Sequence of chain 1.B:
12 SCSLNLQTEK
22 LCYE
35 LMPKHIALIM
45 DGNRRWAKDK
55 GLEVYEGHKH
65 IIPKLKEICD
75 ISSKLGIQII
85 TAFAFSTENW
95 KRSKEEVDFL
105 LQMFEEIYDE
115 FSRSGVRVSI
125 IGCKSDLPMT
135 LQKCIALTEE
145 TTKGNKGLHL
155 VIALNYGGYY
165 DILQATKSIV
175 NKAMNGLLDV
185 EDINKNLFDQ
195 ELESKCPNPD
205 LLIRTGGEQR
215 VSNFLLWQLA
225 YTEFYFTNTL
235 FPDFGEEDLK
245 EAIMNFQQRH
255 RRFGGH

Binding-site contacts:
Ligand atom C10 contacts residue MET44 of chain 1.A at 3.2 Å (hydrophobic).
Ligand atom O2 contacts residue GLY46 of chain 1.A at 3.7 Å.
Ligand atom O8 contacts residue IPE1 of chain 1.D at 3.1 Å (h-bond).
Ligand atom O7 contacts residue ARG96 of chain 1.A at 2.9 Å (salt-bridge).
Ligand atom C14 contacts residue ASN47 of chain 1.A at 3.8 Å.
Ligand atom O5 contacts residue ASP45 of chain 1.A at 2.8 Å (salt-bridge).
Ligand atom O5 contacts residue GLY46 of chain 1.A at 3.8 Å.
Ligand atom C12 contacts residue IPE1 of chain 1.D at 3.6 Å.
Ligand atom C13 contacts residue ALA88 of chain 1.A at 3.4 Å (hydrophobic).
Ligand atom P1 contacts residue ARG49 of chain 1.A at 3.6 Å.
Ligand atom S9 contacts residue MET44 of chain 1.A at 3.4 Å (h-bond).
Ligand atom O5 contacts residue MG1 of chain 1.E at 2.2 Å.
Ligand atom P1 contacts residue MG1 of chain 1.E at 3.5 Å.
Ligand atom O6 contacts residue ARG48 of chain 1.A at 2.8 Å (salt-bridge).
Ligand atom O2 contacts residue ASN47 of chain 1.A at 3.1 Å (h-bond).
Ligand atom O8 contacts residue ASP45 of chain 1.A at 3.2 Å (salt-bridge).
Ligand atom C14 contacts residue ALA88 of chain 1.A at 3.6 Å (hydrophobic).
Ligand atom S9 contacts residue ASN47 of chain 1.A at 2.8 Å (h-bond).
Ligand atom C14 contacts residue MET44 of chain 1.A at 3.4 Å (hydrophobic).
Ligand atom C11 contacts residue IPE1 of chain 1.D at 3.9 Å.
Ligand atom O4 contacts residue ASN47 of chain 1.A at 3.8 Å.
Ligand atom O2 contacts residue ARG48 of chain 1.A at 2.9 Å (salt-bridge).
Ligand atom O5 contacts residue ARG49 of chain 1.A at 3.0 Å (salt-bridge).
Ligand atom O8 contacts residue MG1 of chain 1.E at 2.3 Å.
Ligand atom S9 contacts residue ASP45 of chain 1.A at 3.4 Å (salt-bridge).
Ligand atom O4 contacts residue ARG49 of chain 1.A at 2.6 Å (salt-bridge).
Ligand atom C14 contacts residue ILE65 of chain 1.A at 3.8 Å (hydrophobic).
Ligand atom O4 contacts residue ARG48 of chain 1.A at 3.4 Å (salt-bridge).
Ligand atom P3 contacts residue MG1 of chain 1.E at 3.4 Å.
Ligand atom C10 contacts residue IPE1 of chain 1.D at 3.4 Å.
Ligand atom P3 contacts residue ASP45 of chain 1.A at 3.8 Å.
Ligand atom O4 contacts residue GLY46 of chain 1.A at 3.4 Å.
Ligand atom O7 contacts residue HIS62 of chain 1.A at 3.2 Å (h-bond).
Ligand atom S9 contacts residue GLY46 of chain 1.A at 3.3 Å (h-bond).
Ligand atom O7 contacts residue ARG48 of chain 1.A at 3.2 Å.
Ligand atom C14 contacts residue IPE1 of chain 1.D at 3.7 Å.
Ligand atom C10 contacts residue ASP45 of chain 1.A at 3.5 Å.
Ligand atom O8 contacts residue ARG96 of chain 1.A at 2.9 Å (salt-bridge).
Ligand atom P1 contacts residue ARG48 of chain 1.A at 3.7 Å.
Ligand atom P3 contacts residue ARG48 of chain 1.A at 3.9 Å.

Sequence of chain 1.A:
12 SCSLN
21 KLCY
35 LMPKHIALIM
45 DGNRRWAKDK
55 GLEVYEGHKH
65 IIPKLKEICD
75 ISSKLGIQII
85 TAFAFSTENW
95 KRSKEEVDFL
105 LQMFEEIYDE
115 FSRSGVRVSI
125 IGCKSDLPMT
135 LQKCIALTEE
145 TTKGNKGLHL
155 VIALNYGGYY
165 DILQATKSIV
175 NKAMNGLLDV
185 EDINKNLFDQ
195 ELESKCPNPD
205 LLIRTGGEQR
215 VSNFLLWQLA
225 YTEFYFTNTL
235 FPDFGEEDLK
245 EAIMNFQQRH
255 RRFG

This protein binds this small molecule.
Small molecule (SMILES): CC(C)=CCS[P](=O)(O)OP(=O)(O)O